Binding-site contacts:
Ligand atom C2 contacts residue GLN255 of chain 1.A at 3.8 Å.
Ligand atom C2 contacts residue HIS205 of chain 1.A at 4.2 Å.
Ligand atom O4 contacts residue LYS202 of chain 1.A at 3.7 Å.
Ligand atom O5 contacts residue HIS205 of chain 1.A at 4.1 Å.
Ligand atom C3 contacts residue ASP252 of chain 1.A at 4.0 Å.
Ligand atom O6 contacts residue PRO201 of chain 1.A at 2.7 Å (h-bond).
Ligand atom C5 contacts residue GLY203 of chain 1.A at 3.5 Å.
Ligand atom O3 contacts residue ASP252 of chain 1.A at 2.7 Å (salt-bridge).
Ligand atom O5 contacts residue LYS204 of chain 1.A at 3.5 Å (salt-bridge).
Ligand atom O5 contacts residue LYS204 of chain 1.A at 2.9 Å (salt-bridge).
Ligand atom C6 contacts residue TYR251 of chain 1.A at 3.9 Å (hydrophobic).
Ligand atom O6 contacts residue SER198 of chain 1.A at 3.7 Å.
Ligand atom O6 contacts residue GLY203 of chain 1.A at 4.3 Å.
Ligand atom O6 contacts residue LEU200 of chain 1.A at 4.2 Å.
Ligand atom O4 contacts residue GLY203 of chain 1.A at 3.0 Å (h-bond).
Ligand atom C5 contacts residue LYS202 of chain 1.A at 4.3 Å.
Ligand atom C1 contacts residue LYS204 of chain 1.A at 4.0 Å.
Ligand atom O1 contacts residue HIS205 of chain 1.A at 4.3 Å.
Ligand atom O2 contacts residue GLN255 of chain 1.A at 3.7 Å.
Ligand atom O2 contacts residue PHE110 of chain 1.A at 3.5 Å.
Ligand atom O6 contacts residue LYS202 of chain 1.A at 3.7 Å.
Ligand atom C5 contacts residue PRO201 of chain 1.A at 3.9 Å (hydrophobic).
Ligand atom C1 contacts residue HIS205 of chain 1.A at 3.3 Å.
Ligand atom C6 contacts residue LEU200 of chain 1.A at 4.3 Å (hydrophobic).
Ligand atom O2 contacts residue ASP252 of chain 1.A at 4.1 Å.
Ligand atom O6 contacts residue LYS204 of chain 1.A at 4.1 Å.
Ligand atom C6 contacts residue LYS204 of chain 1.A at 3.3 Å.
Ligand atom O6 contacts residue TYR251 of chain 1.A at 4.0 Å.
Ligand atom C6 contacts residue PRO201 of chain 1.A at 3.5 Å (hydrophobic).
Ligand atom O5 contacts residue GLY203 of chain 1.A at 4.3 Å.
Ligand atom C6 contacts residue LEU200 of chain 1.A at 4.5 Å (hydrophobic).
Ligand atom C2 contacts residue ASP252 of chain 1.A at 4.4 Å.
Ligand atom C4 contacts residue GLY203 of chain 1.A at 3.9 Å.
Ligand atom C5 contacts residue LYS204 of chain 1.A at 3.3 Å.
Ligand atom O6 contacts residue LEU200 of chain 1.A at 3.2 Å (h-bond).
Ligand atom C2 contacts residue LYS204 of chain 1.A at 4.3 Å.
Ligand atom O5 contacts residue HIS205 of chain 1.A at 4.5 Å.

This protein binds this small molecule.
Small molecule (SMILES): OC[C@H]1O[C@@](CO)(O[C@H]2O[C@H](CO)[C@@H](O)[C@H](O)[C@H]2O)[C@@H](O)[C@@H]1O

Sequence of chain 1.A:
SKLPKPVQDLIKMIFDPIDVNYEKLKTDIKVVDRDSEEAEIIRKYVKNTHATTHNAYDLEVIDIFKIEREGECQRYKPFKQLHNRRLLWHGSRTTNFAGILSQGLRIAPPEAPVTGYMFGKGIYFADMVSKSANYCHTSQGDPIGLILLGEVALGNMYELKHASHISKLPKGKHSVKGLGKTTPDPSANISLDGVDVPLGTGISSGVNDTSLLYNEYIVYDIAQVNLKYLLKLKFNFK